Sequence of chain 1.KA:
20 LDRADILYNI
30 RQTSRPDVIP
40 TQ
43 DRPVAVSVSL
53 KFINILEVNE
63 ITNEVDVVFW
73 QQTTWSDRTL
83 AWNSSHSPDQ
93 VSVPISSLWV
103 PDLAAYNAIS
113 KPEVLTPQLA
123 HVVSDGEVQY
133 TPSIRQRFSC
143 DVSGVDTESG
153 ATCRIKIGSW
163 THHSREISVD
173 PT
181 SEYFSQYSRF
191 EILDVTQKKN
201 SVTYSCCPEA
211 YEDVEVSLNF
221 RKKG

Sequence of chain 1.JA:
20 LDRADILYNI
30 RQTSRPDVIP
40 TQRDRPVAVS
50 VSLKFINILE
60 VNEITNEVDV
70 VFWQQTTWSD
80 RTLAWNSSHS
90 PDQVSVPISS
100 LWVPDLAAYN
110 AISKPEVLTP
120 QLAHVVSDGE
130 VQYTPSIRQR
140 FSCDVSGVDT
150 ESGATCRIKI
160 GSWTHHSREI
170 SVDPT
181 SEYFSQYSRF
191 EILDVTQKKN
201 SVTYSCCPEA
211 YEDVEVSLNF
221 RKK

A small-molecule ligand and the protein it binds are described below.
Small molecule (SMILES): Brc1ccc(N2CCCNCC2)cn1

Binding-site contacts:
Ligand atom C2 contacts residue TRP162 of chain 1.JA at 3.6 Å (hydrophobic).
Ligand atom C1 contacts residue THR133 of chain 1.KA at 4.1 Å.
Ligand atom C6 contacts residue TRP72 of chain 1.KA at 4.0 Å (hydrophobic).
Ligand atom N2 contacts residue TRP162 of chain 1.JA at 3.5 Å (h-bond).
Ligand atom C1 contacts residue TRP162 of chain 1.JA at 3.2 Å (hydrophobic).
Ligand atom N1 contacts residue THR163 of chain 1.JA at 3.7 Å.
Ligand atom C4 contacts residue CYS207 of chain 1.JA at 4.2 Å (hydrophobic).
Ligand atom C5 contacts residue THR133 of chain 1.KA at 3.9 Å.
Ligand atom C9 contacts residue TYR204 of chain 1.JA at 3.5 Å (hydrophobic).
Ligand atom C8 contacts residue TRP162 of chain 1.JA at 3.7 Å (hydrophobic).
Ligand atom C8 contacts residue TYR211 of chain 1.JA at 3.6 Å (hydrophobic).
Ligand atom N3 contacts residue TRP162 of chain 1.JA at 2.9 Å (h-bond).
Ligand atom N3 contacts residue SER161 of chain 1.JA at 3.8 Å.
Ligand atom C4 contacts residue GLN131 of chain 1.KA at 3.1 Å.
Ligand atom BR1 contacts residue GLN131 of chain 1.KA at 3.0 Å.
Ligand atom C10 contacts residue CYS206 of chain 1.JA at 3.6 Å (hydrophobic).
Ligand atom C7 contacts residue TYR108 of chain 1.JA at 3.3 Å (hydrophobic).
Ligand atom C5 contacts residue GLN131 of chain 1.KA at 4.0 Å.
Ligand atom N3 contacts residue TYR108 of chain 1.JA at 2.5 Å (h-bond).
Ligand atom BR1 contacts residue HIS123 of chain 1.KA at 3.5 Å.
Ligand atom C6 contacts residue TRP162 of chain 1.JA at 3.4 Å (hydrophobic).
Ligand atom C4 contacts residue THR133 of chain 1.KA at 4.0 Å.
Ligand atom BR1 contacts residue TYR132 of chain 1.KA at 4.1 Å.
Ligand atom C5 contacts residue HIS123 of chain 1.KA at 3.8 Å.
Ligand atom C9 contacts residue TRP162 of chain 1.JA at 4.1 Å (hydrophobic).
Ligand atom C10 contacts residue TYR204 of chain 1.JA at 4.2 Å (hydrophobic).
Ligand atom C1 contacts residue THR163 of chain 1.JA at 4.2 Å.
Ligand atom C7 contacts residue TRP72 of chain 1.KA at 3.8 Å (hydrophobic).
Ligand atom C9 contacts residue TYR211 of chain 1.JA at 3.6 Å (hydrophobic).
Ligand atom C3 contacts residue CYS206 of chain 1.JA at 3.5 Å (hydrophobic).
Ligand atom BR1 contacts residue THR133 of chain 1.KA at 4.1 Å.
Ligand atom C3 contacts residue CYS207 of chain 1.JA at 3.8 Å (hydrophobic).
Ligand atom C4 contacts residue HIS123 of chain 1.KA at 3.5 Å.
Ligand atom C7 contacts residue TRP162 of chain 1.JA at 3.5 Å (hydrophobic).
Ligand atom C8 contacts residue TYR204 of chain 1.JA at 3.5 Å (hydrophobic).
Ligand atom C8 contacts residue TYR108 of chain 1.JA at 3.1 Å (hydrophobic).
Ligand atom C3 contacts residue GLN131 of chain 1.KA at 3.9 Å.
Ligand atom N1 contacts residue TRP162 of chain 1.JA at 4.0 Å.
Ligand atom BR1 contacts residue ALA122 of chain 1.KA at 4.2 Å.
Ligand atom N1 contacts residue THR133 of chain 1.KA at 3.9 Å.